Binding-site contacts:
Ligand atom N2 contacts residue ASN457 of chain 2.A at 2.8 Å (h-bond).
Ligand atom C2 contacts residue GLU455 of chain 2.A at 3.2 Å.
Ligand atom C1 contacts residue GLU455 of chain 2.A at 2.6 Å.
Ligand atom C1 contacts residue ASN457 of chain 2.A at 1.5 Å.
Ligand atom O7 contacts residue ASN457 of chain 2.A at 4.0 Å.
Ligand atom O3 contacts residue ASN457 of chain 2.A at 4.5 Å.
Ligand atom C2 contacts residue ASN457 of chain 2.A at 2.5 Å.
Ligand atom C7 contacts residue ASN457 of chain 2.A at 3.8 Å.
Ligand atom C4 contacts residue ASN457 of chain 2.A at 4.2 Å.
Ligand atom C1 contacts residue LEU456 of chain 2.A at 3.9 Å (hydrophobic).
Ligand atom O3 contacts residue GLU455 of chain 2.A at 3.0 Å (salt-bridge).
Ligand atom C4 contacts residue GLU455 of chain 2.A at 4.2 Å.
Ligand atom C5 contacts residue GLU455 of chain 2.A at 4.4 Å.
Ligand atom O5 contacts residue ASN457 of chain 2.A at 2.4 Å (h-bond).
Ligand atom O5 contacts residue LEU456 of chain 2.A at 3.8 Å.
Ligand atom C3 contacts residue ASN457 of chain 2.A at 3.9 Å.
Ligand atom O5 contacts residue GLU455 of chain 2.A at 3.3 Å (salt-bridge).
Ligand atom C3 contacts residue GLU455 of chain 2.A at 3.6 Å.
Ligand atom C5 contacts residue ASN457 of chain 2.A at 3.5 Å.

This small molecule binds to this protein.
Small molecule (SMILES): CC(=O)N[C@@H]1[C@@H](O)[C@H](O)[C@@H](CO)O[C@H]1O

Sequence of chain 2.A:
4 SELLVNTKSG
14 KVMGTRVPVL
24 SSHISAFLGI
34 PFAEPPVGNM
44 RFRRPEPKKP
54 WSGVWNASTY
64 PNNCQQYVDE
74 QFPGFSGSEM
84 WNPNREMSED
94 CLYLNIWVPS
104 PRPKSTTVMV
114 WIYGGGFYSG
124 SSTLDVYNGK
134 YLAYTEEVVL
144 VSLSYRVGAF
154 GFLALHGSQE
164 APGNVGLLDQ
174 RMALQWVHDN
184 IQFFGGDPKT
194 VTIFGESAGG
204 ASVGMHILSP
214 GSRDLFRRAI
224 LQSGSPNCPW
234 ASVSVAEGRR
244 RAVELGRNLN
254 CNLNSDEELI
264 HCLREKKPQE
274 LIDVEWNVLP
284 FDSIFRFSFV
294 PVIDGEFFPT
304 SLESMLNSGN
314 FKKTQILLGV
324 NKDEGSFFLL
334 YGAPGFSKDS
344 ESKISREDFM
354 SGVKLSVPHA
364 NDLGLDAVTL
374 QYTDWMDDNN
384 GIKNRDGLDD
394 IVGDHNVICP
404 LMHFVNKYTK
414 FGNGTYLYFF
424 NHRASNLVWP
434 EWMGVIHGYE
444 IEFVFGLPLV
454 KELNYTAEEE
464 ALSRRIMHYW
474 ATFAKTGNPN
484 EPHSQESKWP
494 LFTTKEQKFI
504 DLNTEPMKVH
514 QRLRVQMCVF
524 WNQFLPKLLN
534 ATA